Sequence of chain 1.O:
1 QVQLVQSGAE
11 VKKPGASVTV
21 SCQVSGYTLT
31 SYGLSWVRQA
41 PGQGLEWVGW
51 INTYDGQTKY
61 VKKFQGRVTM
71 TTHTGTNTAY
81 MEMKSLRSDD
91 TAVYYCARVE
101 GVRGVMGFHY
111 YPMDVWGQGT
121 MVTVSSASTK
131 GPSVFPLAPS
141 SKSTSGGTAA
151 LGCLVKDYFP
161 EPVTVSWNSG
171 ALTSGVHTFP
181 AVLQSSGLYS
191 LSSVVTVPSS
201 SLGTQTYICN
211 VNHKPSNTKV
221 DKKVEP

Sequence of chain 1.C:
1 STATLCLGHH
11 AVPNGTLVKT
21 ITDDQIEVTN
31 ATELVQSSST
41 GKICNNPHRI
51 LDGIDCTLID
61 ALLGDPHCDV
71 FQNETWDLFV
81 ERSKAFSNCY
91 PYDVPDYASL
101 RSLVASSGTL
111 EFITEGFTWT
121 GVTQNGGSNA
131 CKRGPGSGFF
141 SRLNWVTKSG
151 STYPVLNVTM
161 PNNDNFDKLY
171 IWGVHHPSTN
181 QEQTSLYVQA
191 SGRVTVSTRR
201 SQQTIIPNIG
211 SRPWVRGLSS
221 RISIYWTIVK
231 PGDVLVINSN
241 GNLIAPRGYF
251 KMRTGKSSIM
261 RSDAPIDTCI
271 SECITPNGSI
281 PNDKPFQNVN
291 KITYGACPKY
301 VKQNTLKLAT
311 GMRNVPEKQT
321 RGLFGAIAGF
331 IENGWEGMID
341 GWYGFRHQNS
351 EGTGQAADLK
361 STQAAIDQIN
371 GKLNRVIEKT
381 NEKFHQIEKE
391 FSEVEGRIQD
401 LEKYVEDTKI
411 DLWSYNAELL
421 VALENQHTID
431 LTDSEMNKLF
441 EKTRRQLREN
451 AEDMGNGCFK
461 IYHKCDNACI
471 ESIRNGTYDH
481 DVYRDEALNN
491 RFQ

Binding-site contacts:
Ligand atom C1 contacts residue VAL289 of chain 1.C at 4.2 Å (hydrophobic).
Ligand atom O3 contacts residue LYS291 of chain 1.C at 3.5 Å (salt-bridge).
Ligand atom C4 contacts residue ASN277 of chain 1.C at 4.2 Å.
Ligand atom O4 contacts residue LYS291 of chain 1.C at 3.6 Å (salt-bridge).
Ligand atom C2 contacts residue ASN277 of chain 1.C at 2.4 Å.
Ligand atom C7 contacts residue ASP55 of chain 1.O at 4.1 Å.
Ligand atom O2 contacts residue GLY56 of chain 1.O at 4.5 Å.
Ligand atom N2 contacts residue VAL289 of chain 1.C at 3.7 Å.
Ligand atom O7 contacts residue ASN277 of chain 1.C at 4.0 Å.
Ligand atom N2 contacts residue ASN277 of chain 1.C at 2.9 Å (h-bond).
Ligand atom C8 contacts residue ASP55 of chain 1.O at 3.8 Å.
Ligand atom O5 contacts residue ASN277 of chain 1.C at 2.4 Å (h-bond).
Ligand atom C6 contacts residue GLY104 of chain 1.O at 4.3 Å.
Ligand atom C7 contacts residue ASN277 of chain 1.C at 3.9 Å.
Ligand atom C3 contacts residue LYS291 of chain 1.C at 4.3 Å.
Ligand atom C1 contacts residue ASN277 of chain 1.C at 1.4 Å.
Ligand atom O5 contacts residue GLY104 of chain 1.O at 3.9 Å.
Ligand atom O7 contacts residue ASP55 of chain 1.O at 3.7 Å.
Ligand atom O6 contacts residue GLY104 of chain 1.O at 3.4 Å.
Ligand atom C1 contacts residue GLY104 of chain 1.O at 4.5 Å.
Ligand atom C3 contacts residue ASN277 of chain 1.C at 3.8 Å.
Ligand atom C5 contacts residue ASN277 of chain 1.C at 3.7 Å.
Ligand atom O6 contacts residue ARG103 of chain 1.O at 3.4 Å (salt-bridge).
Ligand atom C4 contacts residue LYS291 of chain 1.C at 4.5 Å.
Ligand atom O4 contacts residue TYR54 of chain 1.O at 4.2 Å.
Ligand atom O3 contacts residue TYR54 of chain 1.O at 4.1 Å.
Ligand atom C2 contacts residue VAL289 of chain 1.C at 4.4 Å (hydrophobic).

The small molecule below binds the protein below.
Small molecule (SMILES): CC(=O)N[C@H]1[C@H](O[C@H]2[C@H](O)[C@@H](NC(C)=O)CO[C@@H]2CO)O[C@H](CO)[C@@H](O[C@@H]2O[C@H](CO[C@H]3O[C@H](CO[C@H]4O[C@H](CO)[C@@H](O)[C@H](O)[C@@H]4O)[C@@H](O)[C@H](O[C@H]4O[C@H](CO)[C@@H](O)[C@H](O)[C@@H]4O)[C@@H]3O)[C@@H](O)[C@H](O[C@H]3O[C@H](CO)[C@@H](O)[C@H](O)[C@@H]3O)[C@@H]2O)[C@@H]1O